This small molecule binds to this protein.
Small molecule (SMILES): CC(=O)N[C@@H]1[C@@H](O)[C@H](O)[C@@H](CO)O[C@H]1O

Binding-site contacts:
Ligand atom C4 contacts residue ASN11 of chain 3.A at 4.2 Å.
Ligand atom C2 contacts residue ASN11 of chain 3.A at 2.4 Å.
Ligand atom C1 contacts residue ASN11 of chain 3.A at 1.4 Å.
Ligand atom C8 contacts residue ASN11 of chain 3.A at 4.2 Å.
Ligand atom O5 contacts residue ASN11 of chain 3.A at 2.4 Å (h-bond).
Ligand atom C5 contacts residue ASN11 of chain 3.A at 3.7 Å.
Ligand atom O6 contacts residue ASN11 of chain 3.A at 4.4 Å.
Ligand atom C7 contacts residue ASN11 of chain 3.A at 4.0 Å.
Ligand atom N2 contacts residue ASN11 of chain 3.A at 2.9 Å (h-bond).
Ligand atom C3 contacts residue ASN11 of chain 3.A at 3.8 Å.

Sequence of chain 3.A:
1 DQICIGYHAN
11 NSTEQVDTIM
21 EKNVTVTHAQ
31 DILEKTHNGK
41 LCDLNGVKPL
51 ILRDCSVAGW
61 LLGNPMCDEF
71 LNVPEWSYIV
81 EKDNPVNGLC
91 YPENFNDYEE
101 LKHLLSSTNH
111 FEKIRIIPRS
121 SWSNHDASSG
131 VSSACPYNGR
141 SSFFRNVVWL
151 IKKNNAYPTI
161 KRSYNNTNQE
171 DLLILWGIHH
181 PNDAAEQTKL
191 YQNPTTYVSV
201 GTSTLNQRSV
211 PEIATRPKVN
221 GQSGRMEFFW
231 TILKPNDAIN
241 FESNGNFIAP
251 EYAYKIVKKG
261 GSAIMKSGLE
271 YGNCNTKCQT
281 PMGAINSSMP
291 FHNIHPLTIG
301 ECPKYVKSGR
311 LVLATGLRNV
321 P